A small-molecule ligand and the protein it binds are described below.
Small molecule (SMILES): O=c1c(O)c(-c2ccc(O)c(O)c2)oc2cc(O)cc(O)c12

Sequence of chain 1.C:
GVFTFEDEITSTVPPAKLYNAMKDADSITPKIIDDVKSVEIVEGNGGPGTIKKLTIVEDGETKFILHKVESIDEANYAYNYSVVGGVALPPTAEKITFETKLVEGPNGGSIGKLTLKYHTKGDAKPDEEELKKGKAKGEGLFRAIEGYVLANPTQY

Binding-site contacts:
Ligand atom C19 contacts residue ILE57 of chain 1.C at 4.0 Å (hydrophobic).
Ligand atom O24 contacts residue VAL88 of chain 1.C at 4.0 Å.
Ligand atom O23 contacts residue LYS134 of chain 1.C at 3.1 Å (salt-bridge).
Ligand atom O12 contacts residue ILE66 of chain 1.C at 3.2 Å.
Ligand atom C11 contacts residue LYS138 of chain 1.C at 3.4 Å.
Ligand atom O24 contacts residue LYS134 of chain 1.C at 3.5 Å.
Ligand atom C9 contacts residue LYS138 of chain 1.C at 3.6 Å.
Ligand atom C10 contacts residue ILE66 of chain 1.C at 4.0 Å (hydrophobic).
Ligand atom C5 contacts residue ILE66 of chain 1.C at 4.0 Å (hydrophobic).
Ligand atom O27 contacts residue ILE57 of chain 1.C at 3.4 Å.
Ligand atom C3 contacts residue LYS138 of chain 1.C at 4.0 Å.
Ligand atom C17 contacts residue GLU131 of chain 1.C at 3.8 Å.
Ligand atom O30 contacts residue VAL37 of chain 1.C at 3.9 Å.
Ligand atom O13 contacts residue VAL37 of chain 1.C at 3.6 Å.
Ligand atom C10 contacts residue ILE57 of chain 1.C at 4.0 Å (hydrophobic).
Ligand atom C18 contacts residue VAL88 of chain 1.C at 3.9 Å (hydrophobic).
Ligand atom C16 contacts residue GLU131 of chain 1.C at 3.9 Å.
Ligand atom C14 contacts residue LYS138 of chain 1.C at 4.0 Å.
Ligand atom C17 contacts residue LYS134 of chain 1.C at 3.6 Å.
Ligand atom C11 contacts residue ILE66 of chain 1.C at 3.5 Å (hydrophobic).
Ligand atom C4 contacts residue LYS138 of chain 1.C at 4.0 Å.
Ligand atom C19 contacts residue VAL88 of chain 1.C at 4.0 Å (hydrophobic).
Ligand atom O24 contacts residue GLU131 of chain 1.C at 2.9 Å (salt-bridge).
Ligand atom C3 contacts residue ILE66 of chain 1.C at 4.0 Å (hydrophobic).
Ligand atom O29 contacts residue TYR82 of chain 1.C at 3.9 Å.
Ligand atom C18 contacts residue LYS134 of chain 1.C at 3.5 Å.
Ligand atom O23 contacts residue GLU59 of chain 1.C at 2.5 Å (salt-bridge).
Ligand atom C15 contacts residue ALA89 of chain 1.C at 3.8 Å (hydrophobic).
Ligand atom O23 contacts residue VAL88 of chain 1.C at 3.8 Å.
Ligand atom O27 contacts residue GLU59 of chain 1.C at 3.8 Å.
Ligand atom O12 contacts residue LYS138 of chain 1.C at 3.7 Å.
Ligand atom C19 contacts residue GLU59 of chain 1.C at 3.1 Å.
Ligand atom O27 contacts residue LYS138 of chain 1.C at 3.3 Å.
Ligand atom C6 contacts residue HIS68 of chain 1.C at 3.9 Å.
Ligand atom C10 contacts residue LYS138 of chain 1.C at 3.3 Å.
Ligand atom C2 contacts residue LEU55 of chain 1.C at 4.0 Å (hydrophobic).
Ligand atom C4 contacts residue ILE66 of chain 1.C at 3.5 Å (hydrophobic).
Ligand atom C18 contacts residue GLU59 of chain 1.C at 3.2 Å.
Ligand atom O29 contacts residue HIS68 of chain 1.C at 3.2 Å.
Ligand atom C16 contacts residue ALA89 of chain 1.C at 3.8 Å (hydrophobic).